Sequence of chain 2.C:
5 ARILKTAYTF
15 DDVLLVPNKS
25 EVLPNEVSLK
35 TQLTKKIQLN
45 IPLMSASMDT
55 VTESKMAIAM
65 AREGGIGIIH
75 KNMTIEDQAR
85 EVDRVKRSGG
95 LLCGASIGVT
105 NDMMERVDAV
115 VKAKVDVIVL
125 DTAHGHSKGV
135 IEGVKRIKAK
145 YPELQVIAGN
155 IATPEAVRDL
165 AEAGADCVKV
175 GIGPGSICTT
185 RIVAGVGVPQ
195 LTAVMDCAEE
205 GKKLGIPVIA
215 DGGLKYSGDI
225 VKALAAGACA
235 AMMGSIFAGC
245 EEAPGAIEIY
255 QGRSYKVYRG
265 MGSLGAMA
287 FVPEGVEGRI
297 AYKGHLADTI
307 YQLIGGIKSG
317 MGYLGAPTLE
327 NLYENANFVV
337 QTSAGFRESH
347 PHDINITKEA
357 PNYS

Binding-site contacts:
Ligand atom N7 contacts residue MET265 of chain 2.C at 3.0 Å (h-bond).
Ligand atom C4 contacts residue 8N11 of chain 2.O at 3.6 Å.
Ligand atom O6 contacts residue GLU290 of chain 2.C at 3.6 Å (salt-bridge).
Ligand atom N7 contacts residue ILE181 of chain 2.C at 3.4 Å.
Ligand atom C2 contacts residue CYS182 of chain 2.C at 3.1 Å (hydrophobic).
Ligand atom N1 contacts residue 8N11 of chain 2.O at 3.4 Å.
Ligand atom O2' contacts residue ASN154 of chain 2.C at 3.5 Å (h-bond).
Ligand atom O6 contacts residue GLY264 of chain 2.C at 3.1 Å.
Ligand atom C2 contacts residue 8N11 of chain 2.O at 3.3 Å.
Ligand atom O1P contacts residue SER239 of chain 2.C at 2.9 Å (h-bond).
Ligand atom C5 contacts residue ILE181 of chain 2.C at 3.3 Å (hydrophobic).
Ligand atom N7 contacts residue GLY264 of chain 2.C at 3.5 Å.
Ligand atom N3 contacts residue CYS182 of chain 2.C at 3.5 Å.
Ligand atom O2P contacts residue SER239 of chain 2.C at 3.4 Å (h-bond).
Ligand atom C2 contacts residue GLU290 of chain 2.C at 3.5 Å.
Ligand atom C8 contacts residue MET52 of chain 2.C at 3.5 Å (hydrophobic).
Ligand atom O6 contacts residue MET265 of chain 2.C at 3.3 Å (h-bond).
Ligand atom O6 contacts residue GLY266 of chain 2.C at 2.8 Å (h-bond).
Ligand atom O6 contacts residue GLY291 of chain 2.C at 3.5 Å.
Ligand atom O3' contacts residue ASP215 of chain 2.C at 2.6 Å (salt-bridge).
Ligand atom C5' contacts residue TYR262 of chain 2.C at 3.6 Å (hydrophobic).
Ligand atom N3 contacts residue 8N11 of chain 2.O at 3.5 Å.
Ligand atom O3P contacts residue SER180 of chain 2.C at 2.9 Å (h-bond).
Ligand atom O1P contacts residue TYR262 of chain 2.C at 2.5 Å (h-bond).
Ligand atom O2P contacts residue MET237 of chain 2.C at 3.6 Å.
Ligand atom O3' contacts residue ALA50 of chain 2.C at 3.3 Å.
Ligand atom C4' contacts residue ASP215 of chain 2.C at 3.6 Å.
Ligand atom N1 contacts residue GLU290 of chain 2.C at 2.7 Å (salt-bridge).
Ligand atom C4 contacts residue ILE181 of chain 2.C at 3.5 Å (hydrophobic).
Ligand atom O5' contacts residue GLY216 of chain 2.C at 3.5 Å.
Ligand atom C6 contacts residue GLU290 of chain 2.C at 3.6 Å.
Ligand atom O2' contacts residue ASP215 of chain 2.C at 2.4 Å (salt-bridge).
Ligand atom C3' contacts residue ASP215 of chain 2.C at 3.5 Å.
Ligand atom O3P contacts residue GLY179 of chain 2.C at 3.5 Å.
Ligand atom O1P contacts residue SER180 of chain 2.C at 2.6 Å (h-bond).
Ligand atom C2' contacts residue ASP215 of chain 2.C at 3.6 Å.
Ligand atom C6 contacts residue GLY266 of chain 2.C at 3.6 Å.
Ligand atom O5' contacts residue GLY179 of chain 2.C at 3.4 Å.
Ligand atom O2P contacts residue GLY238 of chain 2.C at 2.7 Å (h-bond).
Ligand atom O3P contacts residue GLY217 of chain 2.C at 2.9 Å (h-bond).

This protein binds this small molecule.
Small molecule (SMILES): O=c1[nH]cnc2c1ncn2[C@@H]1O[C@H](COP(=O)(O)O)[C@@H](O)[C@H]1O